The small molecule below binds the protein below.
Small molecule (SMILES): CO[C@H]1O[C@H](CO)[C@@H](O)[C@H](O)[C@H]1O

Sequence of chain 1.C:
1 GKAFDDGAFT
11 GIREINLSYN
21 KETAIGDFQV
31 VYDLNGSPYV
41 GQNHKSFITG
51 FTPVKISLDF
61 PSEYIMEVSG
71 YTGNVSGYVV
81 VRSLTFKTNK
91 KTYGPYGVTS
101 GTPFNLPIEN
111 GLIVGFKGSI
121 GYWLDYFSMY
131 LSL

Binding-site contacts:
Ligand atom C6 contacts residue TYR78 of chain 1.C at 4.0 Å (hydrophobic).
Ligand atom O1 contacts residue TYR78 of chain 1.C at 3.6 Å (h-bond).
Ligand atom C2 contacts residue GLY1 of chain 1.C at 4.4 Å.
Ligand atom C5 contacts residue TYR78 of chain 1.C at 4.0 Å (hydrophobic).
Ligand atom O6 contacts residue TYR122 of chain 1.C at 3.0 Å (h-bond).
Ligand atom O2 contacts residue PHE47 of chain 1.C at 4.1 Å.
Ligand atom O6 contacts residue TRP123 of chain 1.C at 2.9 Å (h-bond).
Ligand atom C5 contacts residue GLY121 of chain 1.C at 4.5 Å.
Ligand atom C1 contacts residue PHE47 of chain 1.C at 4.5 Å (hydrophobic).
Ligand atom O5 contacts residue TYR122 of chain 1.C at 3.0 Å (h-bond).
Ligand atom C7 contacts residue TYR122 of chain 1.C at 3.7 Å (hydrophobic).
Ligand atom O4 contacts residue TYR78 of chain 1.C at 3.7 Å.
Ligand atom C2 contacts residue GLY121 of chain 1.C at 4.2 Å.
Ligand atom O3 contacts residue GLY1 of chain 1.C at 2.8 Å (h-bond).
Ligand atom C4 contacts residue TYR78 of chain 1.C at 4.3 Å (hydrophobic).
Ligand atom C5 contacts residue TYR122 of chain 1.C at 4.0 Å (hydrophobic).
Ligand atom O4 contacts residue GLY1 of chain 1.C at 3.8 Å.
Ligand atom C6 contacts residue VAL80 of chain 1.C at 4.1 Å (hydrophobic).
Ligand atom C4 contacts residue GLY121 of chain 1.C at 4.2 Å.
Ligand atom O6 contacts residue VAL80 of chain 1.C at 4.3 Å.
Ligand atom C1 contacts residue GLY121 of chain 1.C at 4.5 Å.
Ligand atom C2 contacts residue PHE47 of chain 1.C at 4.1 Å (hydrophobic).
Ligand atom C4 contacts residue ASP125 of chain 1.C at 3.4 Å.
Ligand atom O4 contacts residue ASP125 of chain 1.C at 2.9 Å (salt-bridge).
Ligand atom C4 contacts residue GLY1 of chain 1.C at 3.7 Å.
Ligand atom O6 contacts residue GLY121 of chain 1.C at 3.5 Å.
Ligand atom O1 contacts residue TYR122 of chain 1.C at 4.3 Å.
Ligand atom C3 contacts residue GLY1 of chain 1.C at 3.8 Å.
Ligand atom C5 contacts residue ASP125 of chain 1.C at 3.8 Å.
Ligand atom O5 contacts residue GLY121 of chain 1.C at 3.9 Å.
Ligand atom C7 contacts residue TYR78 of chain 1.C at 3.5 Å (hydrophobic).
Ligand atom C6 contacts residue ASP125 of chain 1.C at 3.1 Å.
Ligand atom C1 contacts residue TYR122 of chain 1.C at 3.7 Å (hydrophobic).
Ligand atom C3 contacts residue TYR78 of chain 1.C at 4.2 Å (hydrophobic).
Ligand atom C6 contacts residue TRP123 of chain 1.C at 3.8 Å (hydrophobic).
Ligand atom C6 contacts residue TYR122 of chain 1.C at 3.9 Å (hydrophobic).
Ligand atom O6 contacts residue ASP125 of chain 1.C at 2.8 Å (salt-bridge).